Binding-site contacts:
Ligand atom CB contacts residue CYS339 of chain 1.B at 1.6 Å (hydrophobic).
Ligand atom OXT contacts residue ASP329 of chain 1.B at 3.5 Å (salt-bridge).
Ligand atom C contacts residue ASP329 of chain 1.B at 3.1 Å.
Ligand atom C contacts residue CYS339 of chain 1.B at 4.0 Å (hydrophobic).
Ligand atom CA contacts residue PHE354 of chain 1.B at 4.3 Å (hydrophobic).
Ligand atom CD2 contacts residue CYS339 of chain 1.B at 3.3 Å (hydrophobic).
Ligand atom CD2 contacts residue LYS341 of chain 1.B at 3.5 Å.
Ligand atom CB contacts residue LYS341 of chain 1.B at 4.3 Å.
Ligand atom CA contacts residue LYS342 of chain 1.B at 3.3 Å.
Ligand atom CD2 contacts residue LYS342 of chain 1.B at 3.9 Å.
Ligand atom CD2 contacts residue VAL340 of chain 1.B at 3.7 Å (hydrophobic).
Ligand atom CD1 contacts residue CYS339 of chain 1.B at 3.3 Å (hydrophobic).
Ligand atom CE2 contacts residue LYS341 of chain 1.B at 3.8 Å.
Ligand atom CA contacts residue ASP329 of chain 1.B at 3.1 Å.
Ligand atom OA contacts residue CYS339 of chain 1.B at 3.0 Å (h-bond).
Ligand atom CE1 contacts residue CYS339 of chain 1.B at 3.6 Å (hydrophobic).
Ligand atom CG contacts residue VAL340 of chain 1.B at 4.3 Å (hydrophobic).
Ligand atom CA contacts residue CYS339 of chain 1.B at 2.7 Å (hydrophobic).
Ligand atom CG contacts residue CYS339 of chain 1.B at 2.7 Å (hydrophobic).
Ligand atom CZ contacts residue VAL340 of chain 1.B at 4.4 Å (hydrophobic).
Ligand atom OA contacts residue LYS342 of chain 1.B at 4.2 Å.
Ligand atom C contacts residue LYS342 of chain 1.B at 3.6 Å.
Ligand atom OA contacts residue ASP329 of chain 1.B at 2.9 Å (salt-bridge).
Ligand atom OXT contacts residue LYS342 of chain 1.B at 3.0 Å (salt-bridge).
Ligand atom OA contacts residue PHE332 of chain 1.B at 3.1 Å.
Ligand atom CE2 contacts residue CYS339 of chain 1.B at 4.2 Å (hydrophobic).
Ligand atom CZ contacts residue CYS339 of chain 1.B at 4.0 Å (hydrophobic).
Ligand atom CE2 contacts residue VAL340 of chain 1.B at 3.6 Å (hydrophobic).
Ligand atom O contacts residue ASP329 of chain 1.B at 3.4 Å.
Ligand atom OA contacts residue PHE354 of chain 1.B at 4.0 Å.
Ligand atom CG contacts residue LYS341 of chain 1.B at 4.4 Å.
Ligand atom CB contacts residue LYS342 of chain 1.B at 4.0 Å.
Ligand atom CA contacts residue PHE332 of chain 1.B at 4.4 Å (hydrophobic).

Sequence of chain 1.B:
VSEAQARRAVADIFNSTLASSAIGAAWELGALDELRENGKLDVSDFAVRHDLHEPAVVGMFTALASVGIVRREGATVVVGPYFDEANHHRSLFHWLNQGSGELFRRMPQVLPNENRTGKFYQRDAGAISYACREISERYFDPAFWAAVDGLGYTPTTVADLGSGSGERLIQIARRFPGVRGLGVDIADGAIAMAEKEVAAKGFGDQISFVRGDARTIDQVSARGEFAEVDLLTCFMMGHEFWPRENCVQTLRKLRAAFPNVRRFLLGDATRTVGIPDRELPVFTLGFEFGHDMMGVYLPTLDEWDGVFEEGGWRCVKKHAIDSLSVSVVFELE

A protein and the small-molecule ligand that binds it are described below.
Small molecule (SMILES): O=C(O)[C@H](O)Cc1ccccc1